Sequence of chain 1.A:
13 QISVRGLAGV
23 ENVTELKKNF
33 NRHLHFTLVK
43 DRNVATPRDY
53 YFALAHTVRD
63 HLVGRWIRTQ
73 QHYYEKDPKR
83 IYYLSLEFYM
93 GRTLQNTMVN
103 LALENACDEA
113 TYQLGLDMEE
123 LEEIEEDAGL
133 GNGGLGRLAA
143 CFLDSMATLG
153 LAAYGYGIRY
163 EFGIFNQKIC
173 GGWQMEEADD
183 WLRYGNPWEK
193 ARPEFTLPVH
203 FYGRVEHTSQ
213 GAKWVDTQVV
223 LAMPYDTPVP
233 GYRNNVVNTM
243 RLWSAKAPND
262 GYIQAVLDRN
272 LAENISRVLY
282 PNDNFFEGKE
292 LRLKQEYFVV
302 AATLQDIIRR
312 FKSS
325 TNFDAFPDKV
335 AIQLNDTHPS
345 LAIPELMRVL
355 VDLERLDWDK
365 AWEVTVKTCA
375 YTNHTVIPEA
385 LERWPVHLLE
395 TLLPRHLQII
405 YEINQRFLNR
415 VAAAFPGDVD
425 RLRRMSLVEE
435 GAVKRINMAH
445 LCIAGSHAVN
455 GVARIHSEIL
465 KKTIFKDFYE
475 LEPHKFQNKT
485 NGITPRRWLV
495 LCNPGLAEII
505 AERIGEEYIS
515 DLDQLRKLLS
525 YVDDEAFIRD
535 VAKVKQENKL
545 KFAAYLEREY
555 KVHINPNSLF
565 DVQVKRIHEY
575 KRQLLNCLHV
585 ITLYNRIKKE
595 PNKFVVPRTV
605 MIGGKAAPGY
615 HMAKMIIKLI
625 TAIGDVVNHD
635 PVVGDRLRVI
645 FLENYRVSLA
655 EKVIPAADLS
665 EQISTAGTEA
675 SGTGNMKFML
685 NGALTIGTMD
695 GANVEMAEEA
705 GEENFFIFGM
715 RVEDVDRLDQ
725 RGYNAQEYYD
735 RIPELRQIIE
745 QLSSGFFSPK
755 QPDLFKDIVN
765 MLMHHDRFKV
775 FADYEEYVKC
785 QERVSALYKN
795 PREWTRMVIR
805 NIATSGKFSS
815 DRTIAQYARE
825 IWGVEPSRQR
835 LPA

A protein and the small-molecule ligand that binds it are described below.
Small molecule (SMILES): O=c1[nH]cnc2c1ncn2[C@@H]1O[C@H](COP(=O)(O)O)[C@@H](O)[C@H]1O

Sequence of chain 2.A:
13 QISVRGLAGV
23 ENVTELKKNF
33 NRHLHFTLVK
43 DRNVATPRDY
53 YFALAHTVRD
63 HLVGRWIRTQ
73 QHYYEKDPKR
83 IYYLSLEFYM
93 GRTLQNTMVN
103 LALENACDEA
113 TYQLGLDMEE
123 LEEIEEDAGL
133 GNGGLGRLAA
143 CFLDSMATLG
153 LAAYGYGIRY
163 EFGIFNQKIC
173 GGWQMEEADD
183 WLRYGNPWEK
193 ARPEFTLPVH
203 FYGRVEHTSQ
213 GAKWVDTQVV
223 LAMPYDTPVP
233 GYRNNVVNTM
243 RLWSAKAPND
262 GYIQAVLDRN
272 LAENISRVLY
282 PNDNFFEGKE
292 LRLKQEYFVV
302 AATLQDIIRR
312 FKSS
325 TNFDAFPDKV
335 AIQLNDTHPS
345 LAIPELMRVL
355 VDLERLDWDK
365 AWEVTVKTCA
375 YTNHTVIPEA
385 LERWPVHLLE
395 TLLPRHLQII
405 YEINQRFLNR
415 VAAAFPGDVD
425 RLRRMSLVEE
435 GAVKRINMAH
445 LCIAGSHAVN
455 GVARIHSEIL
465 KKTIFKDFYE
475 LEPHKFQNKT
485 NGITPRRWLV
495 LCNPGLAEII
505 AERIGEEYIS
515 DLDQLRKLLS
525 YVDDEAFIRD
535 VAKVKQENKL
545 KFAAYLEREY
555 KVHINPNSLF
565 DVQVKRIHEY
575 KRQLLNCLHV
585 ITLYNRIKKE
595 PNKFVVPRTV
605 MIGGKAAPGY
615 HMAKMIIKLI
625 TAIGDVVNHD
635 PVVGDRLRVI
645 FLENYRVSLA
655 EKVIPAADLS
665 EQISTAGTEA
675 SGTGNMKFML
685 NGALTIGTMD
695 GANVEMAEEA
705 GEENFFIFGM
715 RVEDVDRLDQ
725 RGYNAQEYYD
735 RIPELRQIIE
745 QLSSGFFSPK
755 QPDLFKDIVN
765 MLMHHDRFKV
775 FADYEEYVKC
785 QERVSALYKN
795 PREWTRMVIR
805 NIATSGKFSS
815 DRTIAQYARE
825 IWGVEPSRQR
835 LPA

Binding-site contacts:
Ligand atom N7 contacts residue TYR76 of chain 2.A at 3.8 Å.
Ligand atom N3 contacts residue TYR76 of chain 2.A at 3.4 Å.
Ligand atom N1 contacts residue TYR76 of chain 2.A at 3.6 Å.
Ligand atom O3P contacts residue ARG311 of chain 2.A at 2.7 Å (salt-bridge).
Ligand atom O6 contacts residue TYR76 of chain 2.A at 3.6 Å.
Ligand atom C1' contacts residue TYR76 of chain 2.A at 3.8 Å (hydrophobic).
Ligand atom C8 contacts residue VAL46 of chain 1.A at 4.2 Å (hydrophobic).
Ligand atom O2P contacts residue ARG311 of chain 2.A at 3.8 Å.
Ligand atom C4 contacts residue TYR76 of chain 2.A at 3.6 Å (hydrophobic).
Ligand atom O2P contacts residue ARG310 of chain 2.A at 2.8 Å (salt-bridge).
Ligand atom C5 contacts residue TYR76 of chain 2.A at 3.6 Å (hydrophobic).
Ligand atom O2' contacts residue GLN73 of chain 2.A at 3.2 Å (h-bond).
Ligand atom N3 contacts residue GLN73 of chain 2.A at 3.9 Å.
Ligand atom N9 contacts residue VAL46 of chain 1.A at 3.9 Å.
Ligand atom C2 contacts residue TYR76 of chain 2.A at 3.6 Å (hydrophobic).
Ligand atom P contacts residue ARG311 of chain 2.A at 3.6 Å.
Ligand atom C2 contacts residue VAL46 of chain 1.A at 4.3 Å (hydrophobic).
Ligand atom P contacts residue ARG310 of chain 2.A at 4.1 Å.
Ligand atom C6 contacts residue TYR76 of chain 2.A at 3.5 Å (hydrophobic).
Ligand atom C2' contacts residue ASP43 of chain 1.A at 4.0 Å.
Ligand atom C2' contacts residue GLN73 of chain 2.A at 4.3 Å.
Ligand atom O2' contacts residue ASP43 of chain 1.A at 3.4 Å (salt-bridge).
Ligand atom O1P contacts residue ARG310 of chain 2.A at 4.1 Å.
Ligand atom O3' contacts residue ASP43 of chain 1.A at 3.7 Å.
Ligand atom C1' contacts residue GLN73 of chain 2.A at 4.3 Å.
Ligand atom C5' contacts residue GLN72 of chain 2.A at 4.0 Å.
Ligand atom N7 contacts residue VAL46 of chain 1.A at 4.0 Å.
Ligand atom C4 contacts residue VAL46 of chain 1.A at 3.6 Å (hydrophobic).
Ligand atom C8 contacts residue TYR76 of chain 2.A at 3.9 Å (hydrophobic).
Ligand atom C4' contacts residue GLN72 of chain 2.A at 3.9 Å.
Ligand atom O3P contacts residue TYR156 of chain 2.A at 4.3 Å.
Ligand atom O1P contacts residue ARG311 of chain 2.A at 3.8 Å.
Ligand atom O4' contacts residue GLN72 of chain 2.A at 3.8 Å.
Ligand atom O3' contacts residue VAL46 of chain 1.A at 4.2 Å.
Ligand atom N3 contacts residue VAL46 of chain 1.A at 3.9 Å.
Ligand atom N9 contacts residue TYR76 of chain 2.A at 3.8 Å.
Ligand atom C6 contacts residue VAL46 of chain 1.A at 4.1 Å (hydrophobic).
Ligand atom O4' contacts residue TYR76 of chain 2.A at 3.5 Å.
Ligand atom C2' contacts residue VAL46 of chain 1.A at 3.9 Å (hydrophobic).
Ligand atom C5 contacts residue VAL46 of chain 1.A at 3.7 Å (hydrophobic).